Binding-site contacts:
Ligand atom FAM contacts residue TRP128 of chain 1.C at 4.3 Å.
Ligand atom FAC contacts residue ASN133 of chain 1.C at 4.3 Å.
Ligand atom CAE contacts residue VAL132 of chain 1.D at 4.2 Å (hydrophobic).
Ligand atom CAA contacts residue VAL132 of chain 1.D at 3.7 Å (hydrophobic).
Ligand atom CAE contacts residue GLY182 of chain 1.D at 3.9 Å.
Ligand atom CAE contacts residue LEU136 of chain 1.D at 4.2 Å (hydrophobic).
Ligand atom NAK contacts residue GLY182 of chain 1.C at 4.2 Å.
Ligand atom CAI contacts residue LEU136 of chain 1.D at 4.4 Å (hydrophobic).
Ligand atom CAF contacts residue LEU136 of chain 1.C at 3.4 Å (hydrophobic).
Ligand atom FAM contacts residue VAL132 of chain 1.C at 3.2 Å.
Ligand atom CAD contacts residue VAL132 of chain 1.D at 3.7 Å (hydrophobic).
Ligand atom NAL contacts residue LEU136 of chain 1.C at 3.6 Å.
Ligand atom CAB contacts residue PHE129 of chain 1.D at 4.2 Å (hydrophobic).
Ligand atom CAD contacts residue LEU136 of chain 1.C at 4.2 Å (hydrophobic).
Ligand atom CAB contacts residue VAL132 of chain 1.D at 4.2 Å (hydrophobic).
Ligand atom NAK contacts residue LEU136 of chain 1.C at 3.6 Å.
Ligand atom CAE contacts residue LEU136 of chain 1.C at 3.8 Å (hydrophobic).
Ligand atom FAH contacts residue PHE129 of chain 1.C at 3.6 Å.
Ligand atom CAJ contacts residue LEU136 of chain 1.C at 3.7 Å (hydrophobic).
Ligand atom CAG contacts residue LEU136 of chain 1.C at 3.3 Å (hydrophobic).
Ligand atom CAA contacts residue PHE129 of chain 1.D at 4.2 Å (hydrophobic).
Ligand atom CAE contacts residue GLY182 of chain 1.C at 4.3 Å.
Ligand atom CAF contacts residue LEU136 of chain 1.D at 3.6 Å (hydrophobic).
Ligand atom CAI contacts residue ASN133 of chain 1.C at 4.2 Å.
Ligand atom FAC contacts residue PHE129 of chain 1.C at 2.9 Å.
Ligand atom CAG contacts residue LEU136 of chain 1.D at 3.8 Å (hydrophobic).
Ligand atom CAI contacts residue VAL132 of chain 1.C at 3.5 Å (hydrophobic).
Ligand atom FAC contacts residue PHE186 of chain 1.D at 4.2 Å.
Ligand atom CAA contacts residue LEU136 of chain 1.C at 4.2 Å (hydrophobic).
Ligand atom NAK contacts residue LEU136 of chain 1.D at 3.5 Å.
Ligand atom CAJ contacts residue VAL132 of chain 1.C at 4.0 Å (hydrophobic).
Ligand atom FAH contacts residue ASN133 of chain 1.C at 2.8 Å.
Ligand atom NAL contacts residue LEU136 of chain 1.D at 3.8 Å.
Ligand atom CAJ contacts residue ASN133 of chain 1.C at 4.3 Å.
Ligand atom CAB contacts residue LEU136 of chain 1.C at 3.7 Å (hydrophobic).
Ligand atom CAJ contacts residue LEU136 of chain 1.D at 3.7 Å (hydrophobic).
Ligand atom CAI contacts residue PHE129 of chain 1.C at 4.0 Å (hydrophobic).
Ligand atom FAH contacts residue VAL132 of chain 1.C at 3.0 Å.
Ligand atom NAL contacts residue ASN133 of chain 1.C at 3.5 Å (h-bond).
Ligand atom FAC contacts residue LEU136 of chain 1.D at 3.8 Å.

Sequence of chain 1.C:
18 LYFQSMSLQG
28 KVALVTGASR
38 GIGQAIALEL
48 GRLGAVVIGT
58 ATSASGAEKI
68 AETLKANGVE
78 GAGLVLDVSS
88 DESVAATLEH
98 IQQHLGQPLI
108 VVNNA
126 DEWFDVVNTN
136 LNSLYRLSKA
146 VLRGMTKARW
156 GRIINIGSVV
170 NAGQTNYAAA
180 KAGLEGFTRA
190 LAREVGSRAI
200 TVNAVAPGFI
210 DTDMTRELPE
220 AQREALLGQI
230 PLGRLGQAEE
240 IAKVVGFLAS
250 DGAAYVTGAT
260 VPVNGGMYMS

Sequence of chain 1.D:
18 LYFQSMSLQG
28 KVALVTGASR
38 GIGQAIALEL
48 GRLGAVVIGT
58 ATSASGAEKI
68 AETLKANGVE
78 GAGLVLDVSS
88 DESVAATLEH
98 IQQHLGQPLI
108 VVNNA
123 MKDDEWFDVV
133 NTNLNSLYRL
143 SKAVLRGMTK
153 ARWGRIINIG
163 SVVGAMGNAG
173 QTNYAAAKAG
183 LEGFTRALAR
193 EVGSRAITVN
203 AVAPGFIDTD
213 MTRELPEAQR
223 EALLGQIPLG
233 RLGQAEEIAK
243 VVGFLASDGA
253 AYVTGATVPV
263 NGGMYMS

The protein below binds the small molecule below.
Small molecule (SMILES): FC(F)(F)c1nc2ccccc2[nH]1